This small molecule binds to this protein.
Small molecule (SMILES): CC(C)C[C@H](NC(=O)CN)C(=O)N[C@H](C(=O)N[C@H](C(=O)NCC(=O)N[C@@H](CO)C(=O)N[C@@H](CC(C)C)C(=O)N[C@@H](CCCN=C(N)N)C(=O)NCC=O)C(C)C)[C@@H](C)O

Binding-site contacts:
Ligand atom OG1 contacts residue ASP258 of chain 1.A at 3.3 Å.
Ligand atom C contacts residue ILE39 of chain 1.A at 3.6 Å (hydrophobic).
Ligand atom OG1 contacts residue ILE39 of chain 1.A at 3.5 Å.
Ligand atom N contacts residue ARG49 of chain 1.A at 3.6 Å.
Ligand atom CG2 contacts residue MET259 of chain 1.A at 3.7 Å (hydrophobic).
Ligand atom CD2 contacts residue ARG43 of chain 1.A at 3.7 Å.
Ligand atom NH2 contacts residue ARG50 of chain 1.A at 3.3 Å (salt-bridge).
Ligand atom CB contacts residue MET259 of chain 1.A at 3.8 Å (hydrophobic).
Ligand atom NE contacts residue ASP53 of chain 1.A at 3.7 Å.
Ligand atom C contacts residue ARG49 of chain 1.A at 3.4 Å.
Ligand atom CB contacts residue ILE39 of chain 1.A at 3.6 Å (hydrophobic).
Ligand atom CG2 contacts residue ALA42 of chain 1.A at 3.7 Å (hydrophobic).
Ligand atom N contacts residue ILE39 of chain 1.A at 3.7 Å.
Ligand atom CD contacts residue ARG50 of chain 1.A at 3.6 Å.
Ligand atom OG1 contacts residue MET259 of chain 1.A at 2.8 Å (h-bond).
Ligand atom CA contacts residue ASP258 of chain 1.A at 3.5 Å.
Ligand atom CB contacts residue ASP258 of chain 1.A at 3.5 Å.
Ligand atom CA contacts residue ARG49 of chain 1.A at 3.5 Å.
Ligand atom N contacts residue ARG49 of chain 1.A at 3.6 Å.
Ligand atom CB contacts residue ARG50 of chain 1.A at 3.7 Å.
Ligand atom O contacts residue ILE39 of chain 1.A at 3.6 Å.
Ligand atom CB contacts residue ASP258 of chain 1.A at 3.7 Å.
Ligand atom O contacts residue ARG43 of chain 1.A at 3.1 Å (salt-bridge).
Ligand atom CA contacts residue ARG50 of chain 1.A at 3.5 Å.
Ligand atom O contacts residue ARG50 of chain 1.A at 3.6 Å.
Ligand atom CD contacts residue LEU52 of chain 1.A at 3.5 Å (hydrophobic).
Ligand atom C contacts residue ASP258 of chain 1.A at 3.6 Å.
Ligand atom N contacts residue ASP258 of chain 1.A at 3.0 Å (salt-bridge).
Ligand atom CD2 contacts residue ASP258 of chain 1.A at 3.5 Å.
Ligand atom N contacts residue ASP258 of chain 1.A at 2.8 Å (salt-bridge).
Ligand atom CA contacts residue ASP258 of chain 1.A at 3.7 Å.
Ligand atom O contacts residue ARG43 of chain 1.A at 3.0 Å (salt-bridge).
Ligand atom NH1 contacts residue THR246 of chain 1.A at 3.0 Å (h-bond).
Ligand atom O contacts residue ARG49 of chain 1.A at 3.1 Å (salt-bridge).
Ligand atom NH1 contacts residue ASP228 of chain 1.A at 2.7 Å (salt-bridge).
Ligand atom N contacts residue ASP258 of chain 1.A at 2.9 Å (salt-bridge).
Ligand atom CB contacts residue ARG49 of chain 1.A at 3.5 Å.
Ligand atom N contacts residue ARG49 of chain 1.A at 3.0 Å (salt-bridge).
Ligand atom CA contacts residue ASP258 of chain 1.A at 3.7 Å.
Ligand atom C contacts residue ASP258 of chain 1.A at 3.7 Å.

Sequence of chain 1.A:
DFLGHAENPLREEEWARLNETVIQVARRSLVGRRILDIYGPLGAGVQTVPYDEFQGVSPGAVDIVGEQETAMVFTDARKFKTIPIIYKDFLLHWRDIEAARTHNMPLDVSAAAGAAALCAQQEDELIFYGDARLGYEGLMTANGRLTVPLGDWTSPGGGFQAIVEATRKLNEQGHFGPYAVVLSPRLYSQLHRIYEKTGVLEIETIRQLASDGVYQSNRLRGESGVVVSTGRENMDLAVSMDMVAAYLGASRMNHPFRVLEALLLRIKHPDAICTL